Sequence of chain 1.G:
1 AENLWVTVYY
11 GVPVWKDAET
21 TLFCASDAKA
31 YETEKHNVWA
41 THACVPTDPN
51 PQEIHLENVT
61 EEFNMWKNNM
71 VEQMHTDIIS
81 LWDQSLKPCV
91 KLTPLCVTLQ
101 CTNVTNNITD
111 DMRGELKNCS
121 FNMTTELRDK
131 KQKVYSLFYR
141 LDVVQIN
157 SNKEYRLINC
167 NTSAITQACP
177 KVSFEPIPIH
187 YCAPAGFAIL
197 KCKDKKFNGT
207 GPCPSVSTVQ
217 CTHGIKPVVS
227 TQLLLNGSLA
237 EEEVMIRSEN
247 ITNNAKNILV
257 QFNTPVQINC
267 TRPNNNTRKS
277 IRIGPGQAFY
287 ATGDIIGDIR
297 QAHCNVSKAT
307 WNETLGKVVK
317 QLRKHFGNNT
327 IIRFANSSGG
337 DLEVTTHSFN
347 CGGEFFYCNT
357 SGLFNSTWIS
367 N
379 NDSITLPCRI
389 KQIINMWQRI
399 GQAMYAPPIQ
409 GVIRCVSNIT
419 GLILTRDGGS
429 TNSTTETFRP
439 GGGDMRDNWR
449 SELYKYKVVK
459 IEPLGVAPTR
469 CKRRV

Binding-site contacts:
Ligand atom O7 contacts residue ASN271 of chain 1.G at 4.3 Å.
Ligand atom C6 contacts residue ILE292 of chain 1.G at 3.7 Å (hydrophobic).
Ligand atom C7 contacts residue ASN271 of chain 1.G at 4.2 Å.
Ligand atom C4 contacts residue ASN271 of chain 1.G at 4.0 Å.
Ligand atom C6 contacts residue ASN271 of chain 1.G at 4.0 Å.
Ligand atom C8 contacts residue VAL410 of chain 1.G at 4.1 Å (hydrophobic).
Ligand atom O5 contacts residue ASN271 of chain 1.G at 1.8 Å (h-bond).
Ligand atom O5 contacts residue ILE292 of chain 1.G at 4.4 Å.
Ligand atom C2 contacts residue ASN271 of chain 1.G at 2.8 Å.
Ligand atom C1 contacts residue ASN271 of chain 1.G at 1.4 Å.
Ligand atom O6 contacts residue ILE292 of chain 1.G at 4.4 Å.
Ligand atom N2 contacts residue ASN271 of chain 1.G at 3.5 Å (h-bond).
Ligand atom C5 contacts residue ASN271 of chain 1.G at 3.1 Å.
Ligand atom C3 contacts residue ASN271 of chain 1.G at 3.9 Å.

A small-molecule ligand and the protein it binds are described below.
Small molecule (SMILES): CC(=O)N[C@H]1[C@H](O[C@H]2[C@H](O)[C@@H](NC(C)=O)CO[C@@H]2CO)O[C@H](CO)[C@@H](O)[C@@H]1O